Binding-site contacts:
Ligand atom C5 contacts residue GLU186 of chain 1.D at 3.9 Å.
Ligand atom C5 contacts residue GLU187 of chain 1.D at 4.1 Å.
Ligand atom O3 contacts residue TRP128 of chain 1.D at 4.4 Å.
Ligand atom C1 contacts residue GLU186 of chain 1.D at 4.0 Å.
Ligand atom C6 contacts residue LEU188 of chain 1.D at 4.1 Å (hydrophobic).
Ligand atom C4 contacts residue TRP128 of chain 1.D at 4.4 Å (hydrophobic).
Ligand atom O5 contacts residue GLU187 of chain 1.D at 3.9 Å.
Ligand atom O5 contacts residue TRP128 of chain 1.D at 2.4 Å.
Ligand atom C1 contacts residue TRP128 of chain 1.D at 1.5 Å (hydrophobic).
Ligand atom O5 contacts residue GLU186 of chain 1.D at 3.4 Å (salt-bridge).
Ligand atom C5 contacts residue TRP128 of chain 1.D at 3.8 Å (hydrophobic).
Ligand atom C4 contacts residue GLU186 of chain 1.D at 4.2 Å.
Ligand atom O6 contacts residue GLU187 of chain 1.D at 3.2 Å (salt-bridge).
Ligand atom C6 contacts residue GLU187 of chain 1.D at 4.2 Å.
Ligand atom C3 contacts residue TRP128 of chain 1.D at 3.9 Å (hydrophobic).
Ligand atom C2 contacts residue TRP128 of chain 1.D at 2.5 Å (hydrophobic).
Ligand atom O5 contacts residue LEU188 of chain 1.D at 4.4 Å.
Ligand atom O2 contacts residue SER127 of chain 1.D at 3.5 Å.
Ligand atom O2 contacts residue TRP128 of chain 1.D at 2.6 Å (h-bond).
Ligand atom O4 contacts residue GLU186 of chain 1.D at 3.3 Å.
Ligand atom O6 contacts residue LEU188 of chain 1.D at 3.4 Å.

Sequence of chain 1.D:
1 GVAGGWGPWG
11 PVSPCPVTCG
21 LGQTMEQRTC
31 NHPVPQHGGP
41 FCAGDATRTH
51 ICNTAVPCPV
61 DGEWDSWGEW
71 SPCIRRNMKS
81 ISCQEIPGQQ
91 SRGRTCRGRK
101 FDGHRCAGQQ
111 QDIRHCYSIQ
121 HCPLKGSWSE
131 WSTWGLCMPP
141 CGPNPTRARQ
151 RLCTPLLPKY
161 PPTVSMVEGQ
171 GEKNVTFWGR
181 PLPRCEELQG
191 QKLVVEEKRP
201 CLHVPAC

This small molecule binds to this protein.
Small molecule (SMILES): OC[C@H]1O[C@H](O)[C@@H](O)[C@@H](O)[C@@H]1O